Binding-site contacts:
Ligand atom C4A contacts residue ILE220 of chain 46.A at 4.1 Å (hydrophobic).
Ligand atom C5B contacts residue TYR147 of chain 46.A at 3.9 Å (hydrophobic).
Ligand atom CL2 contacts residue LEU187 of chain 46.A at 3.9 Å.
Ligand atom N3A contacts residue PHE182 of chain 46.A at 4.0 Å.
Ligand atom C5A contacts residue TYR147 of chain 46.A at 4.1 Å (hydrophobic).
Ligand atom C2A contacts residue ILE220 of chain 46.A at 3.8 Å (hydrophobic).
Ligand atom C4A contacts residue TYR145 of chain 46.A at 3.3 Å (hydrophobic).
Ligand atom C3 contacts residue LEU103 of chain 46.A at 4.1 Å (hydrophobic).
Ligand atom C6B contacts residue ILE125 of chain 46.A at 3.6 Å (hydrophobic).
Ligand atom C31 contacts residue GLN104 of chain 46.A at 3.6 Å.
Ligand atom C4A contacts residue LEU127 of chain 46.A at 4.0 Å (hydrophobic).
Ligand atom C2A contacts residue PHE182 of chain 46.A at 4.2 Å (hydrophobic).
Ligand atom C5A contacts residue ILE220 of chain 46.A at 3.9 Å (hydrophobic).
Ligand atom C2C contacts residue MET217 of chain 46.A at 3.7 Å (hydrophobic).
Ligand atom C5B contacts residue ILE125 of chain 46.A at 3.9 Å (hydrophobic).
Ligand atom CL1 contacts residue ILE125 of chain 46.A at 3.5 Å.
Ligand atom C3B contacts residue ILE125 of chain 46.A at 3.5 Å (hydrophobic).
Ligand atom C3B contacts residue ILE220 of chain 46.A at 4.2 Å (hydrophobic).
Ligand atom C1B contacts residue ILE125 of chain 46.A at 3.1 Å (hydrophobic).
Ligand atom C5A contacts residue MET146 of chain 46.A at 3.7 Å (hydrophobic).
Ligand atom O1A contacts residue ILE220 of chain 46.A at 3.6 Å.
Ligand atom C4B contacts residue ILE220 of chain 46.A at 4.0 Å (hydrophobic).
Ligand atom C4 contacts residue LEU103 of chain 46.A at 3.4 Å (hydrophobic).
Ligand atom CL2 contacts residue ILE184 of chain 46.A at 3.9 Å.
Ligand atom C2B contacts residue ILE125 of chain 46.A at 3.1 Å (hydrophobic).
Ligand atom O1A contacts residue TYR147 of chain 46.A at 4.0 Å.
Ligand atom CL2 contacts residue TYR147 of chain 46.A at 3.4 Å.
Ligand atom O1 contacts residue MET217 of chain 46.A at 4.2 Å.
Ligand atom C5A contacts residue TYR145 of chain 46.A at 3.8 Å (hydrophobic).
Ligand atom C5 contacts residue LEU103 of chain 46.A at 3.8 Å (hydrophobic).
Ligand atom CL1 contacts residue ILE239 of chain 46.A at 3.8 Å.
Ligand atom O1B contacts residue ILE125 of chain 46.A at 3.5 Å.
Ligand atom C4B contacts residue ILE125 of chain 46.A at 3.9 Å (hydrophobic).
Ligand atom C4C contacts residue MET217 of chain 46.A at 4.2 Å (hydrophobic).
Ligand atom N2 contacts residue ASN215 of chain 46.A at 3.7 Å.
Ligand atom C31 contacts residue MET195 of chain 46.A at 3.5 Å (hydrophobic).
Ligand atom N3A contacts residue LEU127 of chain 46.A at 4.1 Å.
Ligand atom C1C contacts residue LEU103 of chain 46.A at 4.1 Å (hydrophobic).
Ligand atom C6B contacts residue ILE184 of chain 46.A at 4.1 Å (hydrophobic).
Ligand atom N2 contacts residue THR102 of chain 46.A at 4.2 Å.

Sequence of chain 46.A:
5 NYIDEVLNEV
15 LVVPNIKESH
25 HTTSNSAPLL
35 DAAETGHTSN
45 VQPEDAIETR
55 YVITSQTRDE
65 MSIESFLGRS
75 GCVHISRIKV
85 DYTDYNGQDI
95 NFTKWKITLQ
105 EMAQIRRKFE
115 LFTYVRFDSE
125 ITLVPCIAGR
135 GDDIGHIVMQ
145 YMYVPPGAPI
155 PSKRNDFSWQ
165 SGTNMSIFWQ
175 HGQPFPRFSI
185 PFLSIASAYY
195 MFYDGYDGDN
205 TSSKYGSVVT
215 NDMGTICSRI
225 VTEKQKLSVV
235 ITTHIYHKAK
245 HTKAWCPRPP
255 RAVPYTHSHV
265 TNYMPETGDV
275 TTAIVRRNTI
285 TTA

The protein below binds the small molecule below.
Small molecule (SMILES): Cc1cc(CCCCCOc2c(Cl)cc(C3=NCCO3)cc2Cl)on1